The small molecule below binds the protein below.
Small molecule (SMILES): CC(=O)N[C@@H]1[C@@H](O)[C@H](O)[C@@H](CO)O[C@H]1O

Binding-site contacts:
Ligand atom C3 contacts residue ASN163 of chain 3.A at 4.4 Å.
Ligand atom O6 contacts residue ASN163 of chain 3.A at 3.5 Å (h-bond).
Ligand atom C2 contacts residue ASN163 of chain 3.A at 3.1 Å.
Ligand atom C1 contacts residue ASN163 of chain 3.A at 2.5 Å.
Ligand atom O5 contacts residue ASN163 of chain 3.A at 2.5 Å (h-bond).
Ligand atom C6 contacts residue ASN163 of chain 3.A at 3.6 Å.
Ligand atom N2 contacts residue ASN163 of chain 3.A at 3.7 Å.
Ligand atom C5 contacts residue ASN163 of chain 3.A at 3.6 Å.

Sequence of chain 3.A:
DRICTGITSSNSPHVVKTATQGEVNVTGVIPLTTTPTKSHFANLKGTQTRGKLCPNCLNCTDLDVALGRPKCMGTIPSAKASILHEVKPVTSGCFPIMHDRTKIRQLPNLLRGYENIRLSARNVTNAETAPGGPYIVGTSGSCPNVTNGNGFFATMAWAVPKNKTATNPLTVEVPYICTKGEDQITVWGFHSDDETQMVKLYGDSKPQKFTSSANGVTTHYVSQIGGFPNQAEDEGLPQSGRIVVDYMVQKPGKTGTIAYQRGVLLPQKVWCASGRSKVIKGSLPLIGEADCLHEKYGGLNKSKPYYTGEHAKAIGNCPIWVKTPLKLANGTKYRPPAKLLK